Binding-site contacts:
Ligand atom C contacts residue ASP9 of chain 1.A at 3.2 Å.
Ligand atom CG contacts residue GGL1 of chain 1.C at 4.2 Å.
Ligand atom CB contacts residue GGL1 of chain 1.C at 2.9 Å.
Ligand atom CB contacts residue LYS13 of chain 1.A at 2.9 Å.
Ligand atom C contacts residue TYR10 of chain 1.A at 3.6 Å (hydrophobic).
Ligand atom CA contacts residue LYS13 of chain 1.A at 4.0 Å.
Ligand atom O contacts residue GGL1 of chain 1.C at 4.0 Å.
Ligand atom CA contacts residue GGL1 of chain 1.C at 2.4 Å.
Ligand atom C contacts residue GGL1 of chain 1.C at 3.7 Å.
Ligand atom CG contacts residue LYS13 of chain 1.A at 2.4 Å.
Ligand atom CG contacts residue PLM1 of chain 1.D at 4.3 Å.
Ligand atom OE1 contacts residue PLM1 of chain 1.D at 3.0 Å.
Ligand atom CB contacts residue PLM1 of chain 1.D at 3.9 Å.
Ligand atom CD contacts residue PLM1 of chain 1.D at 3.6 Å.
Ligand atom CD contacts residue TYR10 of chain 1.A at 4.1 Å (hydrophobic).
Ligand atom CD contacts residue LYS13 of chain 1.A at 1.3 Å.
Ligand atom OE1 contacts residue TYR10 of chain 1.A at 4.3 Å.
Ligand atom N contacts residue ASP9 of chain 1.A at 3.4 Å (salt-bridge).
Ligand atom CD contacts residue GGL1 of chain 1.C at 4.5 Å.
Ligand atom OE1 contacts residue LYS13 of chain 1.A at 2.2 Å (salt-bridge).
Ligand atom OXT contacts residue GGL1 of chain 1.C at 4.5 Å.
Ligand atom CA contacts residue ASP9 of chain 1.A at 3.5 Å.
Ligand atom O contacts residue ASP9 of chain 1.A at 4.2 Å.
Ligand atom O contacts residue TYR10 of chain 1.A at 3.9 Å.
Ligand atom OXT contacts residue TYR10 of chain 1.A at 2.6 Å.
Ligand atom N contacts residue GGL1 of chain 1.C at 1.3 Å.
Ligand atom OXT contacts residue ASP9 of chain 1.A at 2.5 Å (salt-bridge).
Ligand atom CG contacts residue TYR10 of chain 1.A at 3.6 Å (hydrophobic).

A small-molecule ligand and the protein it binds are described below.
Small molecule (SMILES): N[C@@H](CCC(=O)O)C(=O)O

Sequence of chain 1.A:
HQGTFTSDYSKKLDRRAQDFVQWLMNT